Sequence of chain 1.A:
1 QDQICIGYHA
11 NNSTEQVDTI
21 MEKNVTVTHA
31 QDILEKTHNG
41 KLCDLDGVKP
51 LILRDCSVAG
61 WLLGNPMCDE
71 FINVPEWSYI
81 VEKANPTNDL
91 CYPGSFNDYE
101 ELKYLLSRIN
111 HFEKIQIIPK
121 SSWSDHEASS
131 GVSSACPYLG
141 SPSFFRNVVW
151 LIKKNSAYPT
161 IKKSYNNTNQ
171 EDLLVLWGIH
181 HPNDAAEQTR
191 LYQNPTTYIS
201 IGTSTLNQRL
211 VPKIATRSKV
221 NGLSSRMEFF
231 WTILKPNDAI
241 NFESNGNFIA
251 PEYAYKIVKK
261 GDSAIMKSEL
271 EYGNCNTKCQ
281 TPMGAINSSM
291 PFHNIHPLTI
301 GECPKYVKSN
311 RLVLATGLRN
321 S

A small-molecule ligand and the protein it binds are described below.
Small molecule (SMILES): CC(=O)N[C@H]1[C@H]([C@H](O)[C@H](O)CO)O[C@@](O[C@@H]2[C@@H](O)[C@H](O)O[C@H](CO)[C@@H]2O)(C(=O)O)C[C@@H]1O

Binding-site contacts:
Ligand atom C10 contacts residue VAL132 of chain 1.A at 3.8 Å (hydrophobic).
Ligand atom C7 contacts residue TRP150 of chain 1.A at 3.9 Å (hydrophobic).
Ligand atom C8 contacts residue TYR92 of chain 1.A at 4.1 Å (hydrophobic).
Ligand atom O9 contacts residue GLU187 of chain 1.A at 3.6 Å (salt-bridge).
Ligand atom C10 contacts residue TRP150 of chain 1.A at 4.0 Å (hydrophobic).
Ligand atom N5 contacts residue VAL132 of chain 1.A at 2.9 Å (h-bond).
Ligand atom C9 contacts residue SER225 of chain 1.A at 4.0 Å.
Ligand atom C9 contacts residue GLU187 of chain 1.A at 3.3 Å.
Ligand atom O9 contacts residue TYR92 of chain 1.A at 2.5 Å (h-bond).
Ligand atom O9 contacts residue SER225 of chain 1.A at 3.8 Å.
Ligand atom O2 contacts residue SER134 of chain 1.A at 3.0 Å (h-bond).
Ligand atom C2 contacts residue SER134 of chain 1.A at 4.1 Å.
Ligand atom O1B contacts residue SER134 of chain 1.A at 3.4 Å (h-bond).
Ligand atom C11 contacts residue SER130 of chain 1.A at 3.1 Å.
Ligand atom O10 contacts residue LEU191 of chain 1.A at 3.7 Å.
Ligand atom C1 contacts residue SER134 of chain 1.A at 3.1 Å.
Ligand atom O1A contacts residue SER134 of chain 1.A at 2.6 Å (h-bond).
Ligand atom O7 contacts residue ARG190 of chain 1.A at 2.8 Å (salt-bridge).
Ligand atom C1 contacts residue SER133 of chain 1.A at 3.7 Å.
Ligand atom O10 contacts residue ARG190 of chain 1.A at 3.8 Å.
Ligand atom C4 contacts residue VAL132 of chain 1.A at 3.7 Å (hydrophobic).
Ligand atom O1B contacts residue SER133 of chain 1.A at 3.0 Å (h-bond).
Ligand atom C10 contacts residue SER130 of chain 1.A at 3.8 Å.
Ligand atom C11 contacts residue GLY131 of chain 1.A at 3.8 Å.
Ligand atom C9 contacts residue TYR92 of chain 1.A at 3.5 Å (hydrophobic).
Ligand atom O1 contacts residue SER134 of chain 1.A at 3.9 Å.
Ligand atom O1B contacts residue LEU223 of chain 1.A at 4.1 Å.
Ligand atom O1A contacts residue VAL132 of chain 1.A at 4.0 Å.
Ligand atom O6 contacts residue GLY222 of chain 1.A at 3.9 Å.
Ligand atom C5 contacts residue VAL132 of chain 1.A at 3.7 Å (hydrophobic).
Ligand atom O1A contacts residue SER133 of chain 1.A at 3.3 Å.
Ligand atom C2 contacts residue SER134 of chain 1.A at 3.2 Å.
Ligand atom C6 contacts residue VAL132 of chain 1.A at 4.1 Å (hydrophobic).
Ligand atom C11 contacts residue VAL132 of chain 1.A at 3.8 Å (hydrophobic).
Ligand atom O3 contacts residue SER134 of chain 1.A at 4.0 Å.
Ligand atom C9 contacts residue ARG190 of chain 1.A at 4.0 Å.
Ligand atom O8 contacts residue TYR92 of chain 1.A at 3.4 Å (h-bond).
Ligand atom O9 contacts residue TRP150 of chain 1.A at 3.1 Å.
Ligand atom O9 contacts residue HIS180 of chain 1.A at 3.5 Å (h-bond).
Ligand atom C11 contacts residue TRP150 of chain 1.A at 3.4 Å (hydrophobic).